Sequence of chain 1.B:
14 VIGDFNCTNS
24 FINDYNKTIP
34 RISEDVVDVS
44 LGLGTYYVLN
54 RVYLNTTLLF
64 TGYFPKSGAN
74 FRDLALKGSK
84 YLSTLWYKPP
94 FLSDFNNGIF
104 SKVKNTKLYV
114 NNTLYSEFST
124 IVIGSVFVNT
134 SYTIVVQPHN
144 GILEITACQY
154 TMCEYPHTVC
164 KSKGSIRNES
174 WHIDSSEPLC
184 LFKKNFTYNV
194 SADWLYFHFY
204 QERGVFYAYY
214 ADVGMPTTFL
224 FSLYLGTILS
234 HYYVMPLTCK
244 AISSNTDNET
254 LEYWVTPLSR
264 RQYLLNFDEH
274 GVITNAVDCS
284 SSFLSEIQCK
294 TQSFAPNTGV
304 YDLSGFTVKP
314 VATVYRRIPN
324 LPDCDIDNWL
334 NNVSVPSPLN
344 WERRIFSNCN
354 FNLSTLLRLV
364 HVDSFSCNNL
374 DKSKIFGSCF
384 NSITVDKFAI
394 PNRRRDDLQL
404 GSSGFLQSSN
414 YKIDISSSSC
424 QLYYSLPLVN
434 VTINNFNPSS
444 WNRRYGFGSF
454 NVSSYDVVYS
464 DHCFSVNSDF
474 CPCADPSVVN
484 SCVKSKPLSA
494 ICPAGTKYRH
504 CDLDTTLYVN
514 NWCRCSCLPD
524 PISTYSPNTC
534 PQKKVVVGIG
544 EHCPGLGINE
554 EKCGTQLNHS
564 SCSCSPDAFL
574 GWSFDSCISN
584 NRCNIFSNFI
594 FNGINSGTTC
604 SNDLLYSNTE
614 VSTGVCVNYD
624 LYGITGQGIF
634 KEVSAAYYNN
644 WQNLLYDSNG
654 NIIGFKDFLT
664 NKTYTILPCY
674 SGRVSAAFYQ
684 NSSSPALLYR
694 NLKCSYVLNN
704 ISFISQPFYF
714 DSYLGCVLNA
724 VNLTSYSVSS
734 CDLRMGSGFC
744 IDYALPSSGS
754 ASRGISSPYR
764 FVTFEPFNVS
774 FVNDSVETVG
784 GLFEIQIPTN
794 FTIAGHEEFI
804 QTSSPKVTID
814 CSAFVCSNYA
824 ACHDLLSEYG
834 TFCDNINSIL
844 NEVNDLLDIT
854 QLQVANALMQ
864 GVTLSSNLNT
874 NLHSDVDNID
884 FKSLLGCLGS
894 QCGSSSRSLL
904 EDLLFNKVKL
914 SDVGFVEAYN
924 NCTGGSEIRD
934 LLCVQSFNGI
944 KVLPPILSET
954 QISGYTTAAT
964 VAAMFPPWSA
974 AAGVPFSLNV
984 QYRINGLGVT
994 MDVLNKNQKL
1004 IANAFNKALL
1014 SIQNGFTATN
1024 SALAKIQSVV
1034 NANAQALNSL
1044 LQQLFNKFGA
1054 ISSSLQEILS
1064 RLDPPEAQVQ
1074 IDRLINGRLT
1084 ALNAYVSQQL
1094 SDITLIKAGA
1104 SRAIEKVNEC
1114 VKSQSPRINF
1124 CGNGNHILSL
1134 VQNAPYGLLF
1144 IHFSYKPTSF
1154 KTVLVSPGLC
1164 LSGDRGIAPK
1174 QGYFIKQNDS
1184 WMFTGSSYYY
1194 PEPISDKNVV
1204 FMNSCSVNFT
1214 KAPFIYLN

A small-molecule ligand and the protein it binds are described below.
Small molecule (SMILES): CC(=O)N[C@@H]1[C@@H](O)[C@H](O)[C@@H](CO)O[C@H]1O

Binding-site contacts:
Ligand atom C7 contacts residue ASN433 of chain 1.B at 3.2 Å.
Ligand atom O7 contacts residue ASN433 of chain 1.B at 3.0 Å (h-bond).
Ligand atom C5 contacts residue ASN433 of chain 1.B at 3.7 Å.
Ligand atom N2 contacts residue ASN433 of chain 1.B at 2.9 Å (h-bond).
Ligand atom N2 contacts residue VAL432 of chain 1.B at 4.2 Å.
Ligand atom C2 contacts residue ASN433 of chain 1.B at 2.5 Å.
Ligand atom C1 contacts residue VAL432 of chain 1.B at 3.9 Å (hydrophobic).
Ligand atom C8 contacts residue PRO430 of chain 1.B at 4.0 Å (hydrophobic).
Ligand atom C3 contacts residue ASN433 of chain 1.B at 3.8 Å.
Ligand atom C8 contacts residue ASN433 of chain 1.B at 4.4 Å.
Ligand atom C8 contacts residue VAL432 of chain 1.B at 4.3 Å (hydrophobic).
Ligand atom C1 contacts residue ASN433 of chain 1.B at 1.4 Å.
Ligand atom C7 contacts residue VAL432 of chain 1.B at 4.5 Å (hydrophobic).
Ligand atom O5 contacts residue ASN433 of chain 1.B at 2.4 Å (h-bond).
Ligand atom C4 contacts residue ASN433 of chain 1.B at 4.2 Å.